Binding-site contacts:
Ligand atom N2 contacts residue ASN23 of chain 1.A at 3.2 Å (h-bond).
Ligand atom O5 contacts residue ASN23 of chain 1.A at 2.4 Å (h-bond).
Ligand atom N2 contacts residue LYS22 of chain 1.A at 4.2 Å.
Ligand atom C3 contacts residue ASN23 of chain 1.A at 3.9 Å.
Ligand atom C5 contacts residue ASN23 of chain 1.A at 3.7 Å.
Ligand atom C7 contacts residue ASN23 of chain 1.A at 3.4 Å.
Ligand atom C7 contacts residue LYS22 of chain 1.A at 4.3 Å.
Ligand atom C2 contacts residue ASN23 of chain 1.A at 2.6 Å.
Ligand atom O7 contacts residue ASN23 of chain 1.A at 3.1 Å (h-bond).
Ligand atom C4 contacts residue ASN23 of chain 1.A at 4.2 Å.
Ligand atom C1 contacts residue ASN23 of chain 1.A at 1.5 Å.
Ligand atom C8 contacts residue LYS22 of chain 1.A at 3.6 Å.

This small molecule binds to this protein.
Small molecule (SMILES): CC(=O)N[C@@H]1[C@@H](O)[C@H](O)[C@@H](CO)O[C@H]1O

Sequence of chain 1.A:
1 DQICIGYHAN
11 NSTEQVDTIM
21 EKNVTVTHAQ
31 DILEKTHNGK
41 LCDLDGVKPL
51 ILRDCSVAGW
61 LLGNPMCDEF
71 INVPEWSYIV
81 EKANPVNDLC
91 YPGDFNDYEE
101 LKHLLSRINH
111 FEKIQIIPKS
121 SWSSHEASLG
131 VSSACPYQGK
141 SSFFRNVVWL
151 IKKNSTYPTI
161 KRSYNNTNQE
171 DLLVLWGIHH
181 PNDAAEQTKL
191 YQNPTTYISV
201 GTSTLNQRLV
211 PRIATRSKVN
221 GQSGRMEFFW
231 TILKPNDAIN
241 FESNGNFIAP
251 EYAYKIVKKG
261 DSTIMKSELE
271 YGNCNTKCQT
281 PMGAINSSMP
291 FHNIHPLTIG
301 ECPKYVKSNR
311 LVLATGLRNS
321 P